This protein binds this small molecule.
Small molecule (SMILES): CC(C)C[C@H](NC(=O)[C@H](CC(C)C)NC(=O)[C@@H](N)CO)C(=O)N[C@H](C(=O)N[C@@H](CCC(=O)O)C(=O)N[C@H](C(=O)N[C@@H](CCC(=O)O)C(=O)N[C@H](C(=O)N1CCC[C@H]1C=O)[C@@H](C)O)C(C)C)[C@@H](C)O

Sequence of chain 1.C:
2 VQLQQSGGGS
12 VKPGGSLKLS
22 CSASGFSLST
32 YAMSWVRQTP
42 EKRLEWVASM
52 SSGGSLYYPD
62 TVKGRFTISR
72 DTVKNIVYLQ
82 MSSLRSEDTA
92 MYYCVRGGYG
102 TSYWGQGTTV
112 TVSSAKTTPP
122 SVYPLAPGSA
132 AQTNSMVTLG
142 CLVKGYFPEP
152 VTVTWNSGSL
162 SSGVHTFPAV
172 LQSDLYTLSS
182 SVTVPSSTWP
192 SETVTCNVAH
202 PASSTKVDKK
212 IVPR

Sequence of chain 1.D:
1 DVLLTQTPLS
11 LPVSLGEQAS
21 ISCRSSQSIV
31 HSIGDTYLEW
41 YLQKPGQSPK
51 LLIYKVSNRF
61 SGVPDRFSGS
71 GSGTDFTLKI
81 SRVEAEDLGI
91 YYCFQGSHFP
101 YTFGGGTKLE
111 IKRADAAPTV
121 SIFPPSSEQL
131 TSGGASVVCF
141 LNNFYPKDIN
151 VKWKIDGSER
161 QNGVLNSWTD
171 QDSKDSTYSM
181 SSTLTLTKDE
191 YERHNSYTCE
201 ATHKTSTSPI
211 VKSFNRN

Binding-site contacts:
Ligand atom O contacts residue HIS31 of chain 1.D at 3.1 Å (h-bond).
Ligand atom O contacts residue TYR100 of chain 1.C at 3.3 Å (h-bond).
Ligand atom CD1 contacts residue PHE94 of chain 1.D at 3.4 Å (hydrophobic).
Ligand atom CB contacts residue GLU39 of chain 1.D at 2.9 Å.
Ligand atom N contacts residue GLY96 of chain 1.D at 3.4 Å (h-bond).
Ligand atom OE2 contacts residue LYS55 of chain 1.D at 3.3 Å.
Ligand atom O contacts residue SER103 of chain 1.C at 2.9 Å (h-bond).
Ligand atom CB contacts residue TYR41 of chain 1.D at 3.5 Å (hydrophobic).
Ligand atom OE1 contacts residue SER52 of chain 1.C at 3.3 Å.
Ligand atom CG2 contacts residue THR31 of chain 1.C at 3.1 Å.
Ligand atom CG2 contacts residue TYR101 of chain 1.D at 3.1 Å (hydrophobic).
Ligand atom C contacts residue HIS31 of chain 1.D at 3.1 Å.
Ligand atom CD contacts residue SER52 of chain 1.C at 3.6 Å.
Ligand atom C contacts residue GLY99 of chain 1.C at 3.4 Å.
Ligand atom OG contacts residue GLU39 of chain 1.D at 3.0 Å (salt-bridge).
Ligand atom N contacts residue TYR37 of chain 1.D at 3.6 Å.
Ligand atom CA contacts residue THR102 of chain 1.C at 3.3 Å.
Ligand atom CG2 contacts residue GLU39 of chain 1.D at 3.4 Å.
Ligand atom OE2 contacts residue GLY54 of chain 1.C at 2.7 Å (h-bond).
Ligand atom O contacts residue ALA33 of chain 1.C at 3.4 Å.
Ligand atom CA contacts residue TYR101 of chain 1.D at 3.6 Å (hydrophobic).
Ligand atom CD1 contacts residue TYR58 of chain 1.C at 3.6 Å (hydrophobic).
Ligand atom OG contacts residue PHE94 of chain 1.D at 3.4 Å.
Ligand atom OG1 contacts residue TYR58 of chain 1.C at 3.5 Å (h-bond).
Ligand atom N contacts residue TYR101 of chain 1.D at 3.0 Å (h-bond).
Ligand atom O contacts residue SER52 of chain 1.C at 3.4 Å.
Ligand atom O contacts residue THR102 of chain 1.C at 3.3 Å (h-bond).
Ligand atom CG1 contacts residue SER53 of chain 1.C at 3.3 Å.
Ligand atom O contacts residue ALA33 of chain 1.C at 3.5 Å.
Ligand atom OE2 contacts residue SER52 of chain 1.C at 3.6 Å.
Ligand atom O contacts residue THR102 of chain 1.C at 3.4 Å (h-bond).
Ligand atom O contacts residue GLY101 of chain 1.C at 2.9 Å (h-bond).
Ligand atom OG1 contacts residue GLU39 of chain 1.D at 2.7 Å (salt-bridge).
Ligand atom O contacts residue GLY99 of chain 1.C at 3.0 Å.
Ligand atom O contacts residue SER53 of chain 1.C at 3.1 Å (h-bond).
Ligand atom O contacts residue GLY98 of chain 1.C at 3.2 Å.
Ligand atom CG contacts residue TYR101 of chain 1.D at 3.4 Å (hydrophobic).
Ligand atom C contacts residue GLY98 of chain 1.C at 3.6 Å.
Ligand atom CD1 contacts residue SER50 of chain 1.C at 3.5 Å.
Ligand atom CB contacts residue TYR101 of chain 1.D at 3.6 Å (hydrophobic).